Sequence of chain 1.D:
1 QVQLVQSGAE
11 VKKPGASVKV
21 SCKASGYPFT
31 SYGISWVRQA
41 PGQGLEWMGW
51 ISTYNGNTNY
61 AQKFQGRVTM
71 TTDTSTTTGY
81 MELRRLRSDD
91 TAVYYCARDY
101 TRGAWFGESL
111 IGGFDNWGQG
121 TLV

A small-molecule ligand and the protein it binds are described below.
Small molecule (SMILES): CC(=O)N[C@@H]1[C@@H](O)[C@H](O)[C@@H](CO)O[C@H]1O

Sequence of chain 1.B:
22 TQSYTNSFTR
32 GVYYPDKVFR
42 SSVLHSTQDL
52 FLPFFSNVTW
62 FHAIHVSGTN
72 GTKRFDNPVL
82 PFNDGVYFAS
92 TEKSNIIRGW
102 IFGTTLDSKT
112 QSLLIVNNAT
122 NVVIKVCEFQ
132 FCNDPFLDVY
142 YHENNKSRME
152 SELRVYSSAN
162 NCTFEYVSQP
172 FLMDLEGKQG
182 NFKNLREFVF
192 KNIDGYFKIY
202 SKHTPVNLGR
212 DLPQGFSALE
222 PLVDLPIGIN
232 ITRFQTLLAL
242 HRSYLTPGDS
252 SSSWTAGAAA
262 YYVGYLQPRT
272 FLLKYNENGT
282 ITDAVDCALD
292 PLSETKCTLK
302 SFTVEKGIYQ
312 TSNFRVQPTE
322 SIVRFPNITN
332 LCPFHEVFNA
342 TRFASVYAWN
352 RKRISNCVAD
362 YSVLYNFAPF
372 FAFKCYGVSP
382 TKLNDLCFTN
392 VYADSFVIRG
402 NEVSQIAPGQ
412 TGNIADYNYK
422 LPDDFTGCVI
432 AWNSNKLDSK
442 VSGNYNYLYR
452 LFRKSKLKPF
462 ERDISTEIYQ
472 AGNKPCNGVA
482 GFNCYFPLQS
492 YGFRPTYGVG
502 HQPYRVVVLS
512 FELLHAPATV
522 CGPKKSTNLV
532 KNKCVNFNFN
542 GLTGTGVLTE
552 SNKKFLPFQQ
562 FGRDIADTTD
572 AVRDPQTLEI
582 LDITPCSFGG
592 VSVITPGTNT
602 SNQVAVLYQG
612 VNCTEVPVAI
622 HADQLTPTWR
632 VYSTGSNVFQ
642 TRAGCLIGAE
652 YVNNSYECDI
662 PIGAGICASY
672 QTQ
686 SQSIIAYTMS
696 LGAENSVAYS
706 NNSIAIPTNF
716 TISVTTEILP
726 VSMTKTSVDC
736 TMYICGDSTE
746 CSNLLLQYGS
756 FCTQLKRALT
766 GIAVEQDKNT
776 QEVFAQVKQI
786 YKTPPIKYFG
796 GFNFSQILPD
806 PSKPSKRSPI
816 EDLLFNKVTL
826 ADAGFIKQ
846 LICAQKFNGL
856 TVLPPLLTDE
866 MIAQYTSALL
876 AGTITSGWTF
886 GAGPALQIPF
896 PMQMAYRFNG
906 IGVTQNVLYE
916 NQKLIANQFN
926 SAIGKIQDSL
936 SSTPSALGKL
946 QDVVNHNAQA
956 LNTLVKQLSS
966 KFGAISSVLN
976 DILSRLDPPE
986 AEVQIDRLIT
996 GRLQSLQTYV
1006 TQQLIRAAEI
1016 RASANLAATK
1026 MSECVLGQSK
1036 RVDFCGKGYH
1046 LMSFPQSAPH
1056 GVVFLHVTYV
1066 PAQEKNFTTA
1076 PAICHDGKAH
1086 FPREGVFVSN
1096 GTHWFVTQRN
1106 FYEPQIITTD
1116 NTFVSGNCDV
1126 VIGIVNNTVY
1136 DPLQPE

Sequence of chain 1.E:
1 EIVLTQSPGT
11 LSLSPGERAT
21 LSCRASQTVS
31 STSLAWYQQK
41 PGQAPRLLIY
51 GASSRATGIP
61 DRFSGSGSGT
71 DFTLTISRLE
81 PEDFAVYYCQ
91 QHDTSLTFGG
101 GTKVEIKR

Binding-site contacts:
Ligand atom O4 contacts residue GLY51 of chain 1.E at 3.2 Å.
Ligand atom C3 contacts residue ILE111 of chain 1.D at 4.0 Å (hydrophobic).
Ligand atom O6 contacts residue SER54 of chain 1.E at 3.9 Å.
Ligand atom C8 contacts residue ILE111 of chain 1.D at 4.0 Å (hydrophobic).
Ligand atom C2 contacts residue LEU438 of chain 1.B at 4.5 Å (hydrophobic).
Ligand atom O6 contacts residue TYR50 of chain 1.E at 2.5 Å (h-bond).
Ligand atom C5 contacts residue SER54 of chain 1.E at 4.4 Å.
Ligand atom C7 contacts residue ALA341 of chain 1.B at 4.1 Å (hydrophobic).
Ligand atom C4 contacts residue ILE111 of chain 1.D at 4.4 Å (hydrophobic).
Ligand atom O7 contacts residue ILE111 of chain 1.D at 3.2 Å.
Ligand atom N2 contacts residue THR32 of chain 1.E at 3.6 Å.
Ligand atom N2 contacts residue LEU438 of chain 1.B at 3.9 Å.
Ligand atom C5 contacts residue TYR50 of chain 1.E at 3.6 Å (hydrophobic).
Ligand atom C8 contacts residue THR32 of chain 1.E at 3.3 Å.
Ligand atom C7 contacts residue ILE111 of chain 1.D at 3.8 Å (hydrophobic).
Ligand atom O3 contacts residue ILE111 of chain 1.D at 3.8 Å.
Ligand atom C4 contacts residue GLY51 of chain 1.E at 4.1 Å.
Ligand atom C6 contacts residue TYR50 of chain 1.E at 3.4 Å (hydrophobic).
Ligand atom O4 contacts residue SER54 of chain 1.E at 4.2 Å.
Ligand atom O3 contacts residue GLY51 of chain 1.E at 4.4 Å.
Ligand atom C4 contacts residue SER54 of chain 1.E at 4.2 Å.
Ligand atom C6 contacts residue SER54 of chain 1.E at 3.5 Å.
Ligand atom C7 contacts residue THR32 of chain 1.E at 3.5 Å.
Ligand atom O4 contacts residue TYR50 of chain 1.E at 3.1 Å.
Ligand atom O4 contacts residue ILE111 of chain 1.D at 3.6 Å.
Ligand atom C3 contacts residue THR32 of chain 1.E at 4.3 Å.
Ligand atom C8 contacts residue THR342 of chain 1.B at 4.3 Å.
Ligand atom C7 contacts residue LEU438 of chain 1.B at 4.1 Å (hydrophobic).
Ligand atom O3 contacts residue THR32 of chain 1.E at 3.8 Å.
Ligand atom C4 contacts residue TYR50 of chain 1.E at 4.1 Å (hydrophobic).
Ligand atom C1 contacts residue LEU438 of chain 1.B at 4.1 Å (hydrophobic).
Ligand atom C8 contacts residue LEU438 of chain 1.B at 3.8 Å (hydrophobic).
Ligand atom C8 contacts residue ALA341 of chain 1.B at 3.2 Å (hydrophobic).
Ligand atom O7 contacts residue THR32 of chain 1.E at 4.1 Å.
Ligand atom O7 contacts residue ALA341 of chain 1.B at 4.0 Å.